Binding-site contacts:
Ligand atom O4 contacts residue SER461 of chain 1.S at 3.9 Å.
Ligand atom N7 contacts residue MET442 of chain 1.S at 3.5 Å.
Ligand atom C3 contacts residue GLN462 of chain 1.S at 3.7 Å.
Ligand atom O4 contacts residue THR354 of chain 1.S at 3.2 Å (h-bond).
Ligand atom C2 contacts residue GLN462 of chain 1.S at 4.4 Å.
Ligand atom C4 contacts residue SER461 of chain 1.S at 3.3 Å.
Ligand atom C2 contacts residue SER461 of chain 1.S at 1.4 Å.
Ligand atom C1 contacts residue SER461 of chain 1.S at 2.2 Å.
Ligand atom O1B contacts residue SER456 of chain 1.S at 4.5 Å.
Ligand atom O8 contacts residue SER456 of chain 1.S at 4.3 Å.
Ligand atom C5 contacts residue THR354 of chain 1.S at 4.0 Å.
Ligand atom C4 contacts residue THR354 of chain 1.S at 3.3 Å.
Ligand atom C7 contacts residue ALA439 of chain 1.S at 3.7 Å (hydrophobic).
Ligand atom O1B contacts residue SER461 of chain 1.S at 2.3 Å (h-bond).
Ligand atom C8 contacts residue ALA439 of chain 1.S at 3.3 Å (hydrophobic).
Ligand atom C8 contacts residue ALA440 of chain 1.S at 4.1 Å (hydrophobic).
Ligand atom C6 contacts residue SER461 of chain 1.S at 3.6 Å.
Ligand atom O6 contacts residue SER456 of chain 1.S at 4.4 Å.
Ligand atom O1A contacts residue SER461 of chain 1.S at 3.4 Å (h-bond).
Ligand atom C7 contacts residue MET442 of chain 1.S at 4.4 Å (hydrophobic).
Ligand atom C5 contacts residue SER461 of chain 1.S at 4.0 Å.
Ligand atom C9 contacts residue ALA440 of chain 1.S at 4.1 Å (hydrophobic).
Ligand atom C6 contacts residue MET357 of chain 1.S at 4.5 Å (hydrophobic).
Ligand atom N7 contacts residue MET357 of chain 1.S at 3.8 Å.
Ligand atom C1 contacts residue GLY457 of chain 1.S at 4.0 Å.
Ligand atom C3 contacts residue SER461 of chain 1.S at 1.9 Å.
Ligand atom O6 contacts residue SER461 of chain 1.S at 2.8 Å (h-bond).
Ligand atom N7 contacts residue ALA439 of chain 1.S at 3.3 Å (h-bond).
Ligand atom C4 contacts residue GLN462 of chain 1.S at 4.2 Å.
Ligand atom O1B contacts residue GLY457 of chain 1.S at 3.3 Å (h-bond).
Ligand atom C9 contacts residue ALA439 of chain 1.S at 3.4 Å (hydrophobic).
Ligand atom N7 contacts residue SER461 of chain 1.S at 4.2 Å.
Ligand atom C7 contacts residue MET357 of chain 1.S at 4.5 Å (hydrophobic).

The protein below binds the small molecule below.
Small molecule (SMILES): C[C@H](O)[C@H](N)[C@@H]1O[C@](O)(C(=O)O)C[C@H](O)[C@@H]1N

Sequence of chain 1.S:
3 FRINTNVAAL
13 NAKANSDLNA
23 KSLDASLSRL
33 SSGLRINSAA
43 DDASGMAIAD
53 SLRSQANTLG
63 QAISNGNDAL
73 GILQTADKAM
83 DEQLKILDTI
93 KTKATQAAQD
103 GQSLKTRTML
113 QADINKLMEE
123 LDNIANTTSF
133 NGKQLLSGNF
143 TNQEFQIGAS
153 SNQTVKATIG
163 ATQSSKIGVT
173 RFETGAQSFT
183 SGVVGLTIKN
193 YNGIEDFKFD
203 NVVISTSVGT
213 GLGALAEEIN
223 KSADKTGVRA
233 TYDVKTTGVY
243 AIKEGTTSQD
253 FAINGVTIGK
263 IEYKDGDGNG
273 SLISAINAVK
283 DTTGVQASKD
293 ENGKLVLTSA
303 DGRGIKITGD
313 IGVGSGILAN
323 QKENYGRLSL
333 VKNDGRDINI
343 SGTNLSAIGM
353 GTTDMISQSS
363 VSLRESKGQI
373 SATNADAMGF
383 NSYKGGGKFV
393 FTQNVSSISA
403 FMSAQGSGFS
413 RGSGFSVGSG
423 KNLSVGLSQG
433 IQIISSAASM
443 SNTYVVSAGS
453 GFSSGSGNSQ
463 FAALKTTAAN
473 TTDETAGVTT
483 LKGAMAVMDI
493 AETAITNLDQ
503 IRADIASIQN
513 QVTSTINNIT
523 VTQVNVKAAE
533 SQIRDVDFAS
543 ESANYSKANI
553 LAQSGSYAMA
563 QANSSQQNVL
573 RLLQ